Sequence of chain 6.A:
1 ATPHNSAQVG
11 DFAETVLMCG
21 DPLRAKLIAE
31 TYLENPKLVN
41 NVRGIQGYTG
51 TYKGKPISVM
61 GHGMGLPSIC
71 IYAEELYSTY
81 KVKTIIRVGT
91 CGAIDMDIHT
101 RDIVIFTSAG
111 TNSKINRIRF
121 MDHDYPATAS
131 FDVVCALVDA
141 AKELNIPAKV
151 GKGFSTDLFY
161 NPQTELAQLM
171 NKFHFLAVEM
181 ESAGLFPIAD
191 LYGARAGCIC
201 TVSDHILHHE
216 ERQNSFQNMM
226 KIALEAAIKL

A small-molecule ligand and the protein it binds are described below.
Small molecule (SMILES): Nc1nc(F)nc2c1ncn2[C@H]1C[C@H](O)[C@@H](CO)O1

Binding-site contacts:
Ligand atom O5' contacts residue ARG43 of chain 6.A at 3.6 Å.
Ligand atom C4 contacts residue VAL178 of chain 3.A at 3.8 Å (hydrophobic).
Ligand atom C3' contacts residue MET180 of chain 3.A at 3.7 Å (hydrophobic).
Ligand atom C2' contacts residue MET180 of chain 3.A at 3.6 Å (hydrophobic).
Ligand atom O5' contacts residue HIS4 of chain 6.A at 2.6 Å (h-bond).
Ligand atom O3' contacts residue GLU181 of chain 3.A at 2.6 Å (salt-bridge).
Ligand atom C5 contacts residue GLY92 of chain 3.A at 3.5 Å.
Ligand atom C5' contacts residue MET180 of chain 3.A at 3.8 Å (hydrophobic).
Ligand atom C2' contacts residue GLU179 of chain 3.A at 3.8 Å.
Ligand atom N7 contacts residue SER203 of chain 3.A at 3.6 Å.
Ligand atom C3' contacts residue GLU181 of chain 3.A at 3.5 Å.
Ligand atom C5 contacts residue CYS91 of chain 3.A at 3.8 Å (hydrophobic).
Ligand atom O4' contacts residue ARG43 of chain 6.A at 3.3 Å (salt-bridge).
Ligand atom C5' contacts residue PHE159 of chain 3.A at 3.7 Å (hydrophobic).
Ligand atom F contacts residue VAL178 of chain 3.A at 3.4 Å.
Ligand atom C5' contacts residue HIS4 of chain 6.A at 3.7 Å.
Ligand atom C6 contacts residue PHE159 of chain 3.A at 3.8 Å (hydrophobic).
Ligand atom N3 contacts residue GLU179 of chain 3.A at 3.8 Å.
Ligand atom F contacts residue PHE159 of chain 3.A at 3.6 Å.
Ligand atom C2 contacts residue VAL178 of chain 3.A at 3.9 Å (hydrophobic).
Ligand atom N7 contacts residue GLY92 of chain 3.A at 3.5 Å (h-bond).
Ligand atom O5' contacts residue PHE159 of chain 3.A at 3.5 Å.
Ligand atom N6 contacts residue GLY92 of chain 3.A at 3.2 Å.
Ligand atom N1 contacts residue PHE159 of chain 3.A at 3.7 Å.
Ligand atom N7 contacts residue CYS91 of chain 3.A at 3.3 Å.
Ligand atom C6 contacts residue GLY92 of chain 3.A at 3.6 Å.
Ligand atom C2' contacts residue GLU181 of chain 3.A at 3.8 Å.
Ligand atom C8 contacts residue CYS91 of chain 3.A at 3.5 Å (hydrophobic).
Ligand atom C4' contacts residue ARG43 of chain 6.A at 3.6 Å.
Ligand atom C1' contacts residue THR90 of chain 3.A at 3.5 Å.
Ligand atom N3 contacts residue VAL178 of chain 3.A at 3.8 Å.
Ligand atom N3 contacts residue PHE159 of chain 3.A at 3.9 Å.
Ligand atom O3' contacts residue MET64 of chain 3.A at 3.6 Å.
Ligand atom F contacts residue MET180 of chain 3.A at 3.9 Å.
Ligand atom F contacts residue THR156 of chain 3.A at 3.3 Å.
Ligand atom C8 contacts residue THR90 of chain 3.A at 3.3 Å.
Ligand atom N9 contacts residue THR90 of chain 3.A at 3.7 Å.
Ligand atom C5' contacts residue MET64 of chain 3.A at 3.9 Å (hydrophobic).
Ligand atom C5 contacts residue VAL178 of chain 3.A at 3.9 Å (hydrophobic).
Ligand atom C2 contacts residue PHE159 of chain 3.A at 3.6 Å (hydrophobic).

Sequence of chain 3.A:
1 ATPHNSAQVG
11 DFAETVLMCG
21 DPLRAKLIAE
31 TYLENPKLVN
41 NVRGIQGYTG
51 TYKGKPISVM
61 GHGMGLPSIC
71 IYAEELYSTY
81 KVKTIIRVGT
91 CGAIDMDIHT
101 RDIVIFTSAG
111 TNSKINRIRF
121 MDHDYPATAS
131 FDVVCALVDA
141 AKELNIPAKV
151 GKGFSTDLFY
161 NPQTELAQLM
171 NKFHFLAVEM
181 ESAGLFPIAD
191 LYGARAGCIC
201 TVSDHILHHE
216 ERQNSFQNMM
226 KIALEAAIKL